Sequence of chain 1.A:
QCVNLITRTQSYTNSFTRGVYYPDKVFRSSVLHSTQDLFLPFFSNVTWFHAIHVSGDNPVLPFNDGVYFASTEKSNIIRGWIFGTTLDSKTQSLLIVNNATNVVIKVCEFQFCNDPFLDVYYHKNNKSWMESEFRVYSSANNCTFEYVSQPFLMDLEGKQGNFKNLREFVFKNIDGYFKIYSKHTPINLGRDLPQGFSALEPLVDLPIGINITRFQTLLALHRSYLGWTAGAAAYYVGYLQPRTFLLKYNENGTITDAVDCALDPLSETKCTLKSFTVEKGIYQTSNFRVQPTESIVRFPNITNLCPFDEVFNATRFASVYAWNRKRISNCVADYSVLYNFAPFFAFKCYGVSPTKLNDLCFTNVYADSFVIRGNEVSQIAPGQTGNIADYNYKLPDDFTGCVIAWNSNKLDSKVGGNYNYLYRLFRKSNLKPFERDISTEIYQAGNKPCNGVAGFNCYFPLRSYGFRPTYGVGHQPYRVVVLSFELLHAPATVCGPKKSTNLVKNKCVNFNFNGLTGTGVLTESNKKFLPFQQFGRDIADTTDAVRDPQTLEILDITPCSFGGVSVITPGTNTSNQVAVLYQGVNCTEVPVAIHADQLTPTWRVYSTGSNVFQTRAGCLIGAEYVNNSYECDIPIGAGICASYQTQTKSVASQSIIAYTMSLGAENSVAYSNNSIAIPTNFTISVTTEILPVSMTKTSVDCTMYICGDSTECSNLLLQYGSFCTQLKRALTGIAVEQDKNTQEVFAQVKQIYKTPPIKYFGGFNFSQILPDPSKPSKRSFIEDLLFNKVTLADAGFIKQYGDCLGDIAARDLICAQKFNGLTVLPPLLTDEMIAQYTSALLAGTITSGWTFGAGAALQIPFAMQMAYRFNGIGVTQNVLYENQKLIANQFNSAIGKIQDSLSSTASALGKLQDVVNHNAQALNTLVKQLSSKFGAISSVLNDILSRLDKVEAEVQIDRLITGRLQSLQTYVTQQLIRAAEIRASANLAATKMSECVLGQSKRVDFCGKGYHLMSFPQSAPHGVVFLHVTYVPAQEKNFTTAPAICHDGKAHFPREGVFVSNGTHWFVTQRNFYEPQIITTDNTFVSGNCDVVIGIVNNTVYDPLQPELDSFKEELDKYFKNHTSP

A small-molecule ligand and the protein it binds are described below.
Small molecule (SMILES): CC(=O)N[C@@H]1[C@@H](O)[C@H](O)[C@@H](CO)O[C@H]1O

Binding-site contacts:
Ligand atom C3 contacts residue ASN706 of chain 1.B at 3.8 Å.
Ligand atom C7 contacts residue ASN706 of chain 1.B at 3.9 Å.
Ligand atom N2 contacts residue ILE791 of chain 1.A at 4.1 Å.
Ligand atom C8 contacts residue ASN706 of chain 1.B at 4.2 Å.
Ligand atom N2 contacts residue ASN706 of chain 1.B at 2.9 Å (h-bond).
Ligand atom C1 contacts residue ASN706 of chain 1.B at 1.4 Å.
Ligand atom C4 contacts residue ASN706 of chain 1.B at 4.2 Å.
Ligand atom O5 contacts residue TYR793 of chain 1.A at 3.7 Å.
Ligand atom O5 contacts residue ASN706 of chain 1.B at 2.3 Å (h-bond).
Ligand atom C3 contacts residue ILE791 of chain 1.A at 4.5 Å (hydrophobic).
Ligand atom O7 contacts residue ASN706 of chain 1.B at 4.5 Å.
Ligand atom C6 contacts residue TYR793 of chain 1.A at 4.1 Å (hydrophobic).
Ligand atom O7 contacts residue ILE791 of chain 1.A at 4.4 Å.
Ligand atom C8 contacts residue ILE791 of chain 1.A at 3.8 Å (hydrophobic).
Ligand atom C5 contacts residue ASN706 of chain 1.B at 3.7 Å.
Ligand atom C5 contacts residue TYR793 of chain 1.A at 3.8 Å (hydrophobic).
Ligand atom O3 contacts residue ILE791 of chain 1.A at 4.4 Å.
Ligand atom C2 contacts residue ASN706 of chain 1.B at 2.5 Å.
Ligand atom C1 contacts residue TYR793 of chain 1.A at 3.6 Å (hydrophobic).
Ligand atom C7 contacts residue ILE791 of chain 1.A at 4.2 Å (hydrophobic).

Sequence of chain 1.B:
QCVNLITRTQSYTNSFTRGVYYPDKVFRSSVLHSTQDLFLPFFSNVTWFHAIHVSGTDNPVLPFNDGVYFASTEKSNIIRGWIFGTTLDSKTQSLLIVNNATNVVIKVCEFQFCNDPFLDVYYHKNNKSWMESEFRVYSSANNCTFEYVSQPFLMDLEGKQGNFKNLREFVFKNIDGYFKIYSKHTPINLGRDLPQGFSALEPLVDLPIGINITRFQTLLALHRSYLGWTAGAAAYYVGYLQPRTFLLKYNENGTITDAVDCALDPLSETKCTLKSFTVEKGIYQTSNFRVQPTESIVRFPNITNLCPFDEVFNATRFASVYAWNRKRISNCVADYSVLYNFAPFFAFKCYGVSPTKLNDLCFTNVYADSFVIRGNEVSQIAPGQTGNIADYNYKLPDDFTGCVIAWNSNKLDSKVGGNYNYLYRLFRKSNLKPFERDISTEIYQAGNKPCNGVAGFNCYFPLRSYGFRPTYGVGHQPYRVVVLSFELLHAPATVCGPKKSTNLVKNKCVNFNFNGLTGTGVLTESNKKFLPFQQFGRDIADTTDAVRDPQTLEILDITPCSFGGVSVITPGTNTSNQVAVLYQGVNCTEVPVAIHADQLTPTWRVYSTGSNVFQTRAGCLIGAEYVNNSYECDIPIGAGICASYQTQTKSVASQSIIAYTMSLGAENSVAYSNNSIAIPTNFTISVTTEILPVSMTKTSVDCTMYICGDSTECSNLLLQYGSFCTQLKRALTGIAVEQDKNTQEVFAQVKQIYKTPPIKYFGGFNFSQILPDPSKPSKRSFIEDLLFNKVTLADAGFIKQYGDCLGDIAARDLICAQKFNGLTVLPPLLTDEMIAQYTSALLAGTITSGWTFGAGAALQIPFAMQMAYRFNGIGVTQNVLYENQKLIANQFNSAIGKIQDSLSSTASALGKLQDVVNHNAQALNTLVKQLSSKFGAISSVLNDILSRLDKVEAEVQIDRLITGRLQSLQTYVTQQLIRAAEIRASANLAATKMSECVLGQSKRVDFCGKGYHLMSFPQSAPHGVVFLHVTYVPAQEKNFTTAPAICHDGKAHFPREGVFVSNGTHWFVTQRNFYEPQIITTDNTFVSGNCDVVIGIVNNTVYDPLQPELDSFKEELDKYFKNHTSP